Sequence of chain 2.A:
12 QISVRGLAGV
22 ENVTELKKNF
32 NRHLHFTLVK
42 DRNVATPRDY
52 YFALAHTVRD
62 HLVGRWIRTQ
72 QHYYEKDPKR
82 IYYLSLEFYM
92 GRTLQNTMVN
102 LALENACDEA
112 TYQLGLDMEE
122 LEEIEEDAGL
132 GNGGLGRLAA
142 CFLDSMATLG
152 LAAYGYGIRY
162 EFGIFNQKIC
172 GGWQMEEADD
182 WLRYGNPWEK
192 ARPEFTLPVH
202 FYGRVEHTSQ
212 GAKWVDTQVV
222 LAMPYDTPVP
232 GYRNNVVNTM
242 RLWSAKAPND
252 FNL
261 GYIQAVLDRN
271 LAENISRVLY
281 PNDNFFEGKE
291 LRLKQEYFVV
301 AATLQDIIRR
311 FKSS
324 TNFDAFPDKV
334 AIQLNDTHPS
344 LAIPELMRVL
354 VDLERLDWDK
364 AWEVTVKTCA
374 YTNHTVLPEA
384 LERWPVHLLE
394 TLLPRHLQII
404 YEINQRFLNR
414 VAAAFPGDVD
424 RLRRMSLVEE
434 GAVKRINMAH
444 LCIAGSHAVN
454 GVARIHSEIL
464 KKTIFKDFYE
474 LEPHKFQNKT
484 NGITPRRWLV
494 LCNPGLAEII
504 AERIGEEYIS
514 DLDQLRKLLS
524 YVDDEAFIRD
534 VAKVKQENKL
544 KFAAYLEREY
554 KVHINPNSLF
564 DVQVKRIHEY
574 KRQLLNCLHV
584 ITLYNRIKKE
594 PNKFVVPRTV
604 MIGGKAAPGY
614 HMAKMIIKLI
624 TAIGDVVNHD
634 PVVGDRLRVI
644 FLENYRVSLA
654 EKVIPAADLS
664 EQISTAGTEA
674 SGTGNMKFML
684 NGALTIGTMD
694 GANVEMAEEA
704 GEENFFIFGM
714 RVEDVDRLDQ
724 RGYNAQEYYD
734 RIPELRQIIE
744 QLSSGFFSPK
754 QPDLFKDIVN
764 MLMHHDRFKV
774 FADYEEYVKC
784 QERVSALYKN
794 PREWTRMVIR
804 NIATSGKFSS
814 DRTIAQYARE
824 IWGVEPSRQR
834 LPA

Binding-site contacts:
Ligand atom C6 contacts residue GLY135 of chain 2.A at 3.8 Å.
Ligand atom C10 contacts residue ASN284 of chain 2.A at 3.4 Å.
Ligand atom C5 contacts residue LEU136 of chain 2.A at 3.8 Å (hydrophobic).
Ligand atom O4 contacts residue GLY675 of chain 2.A at 2.7 Å (h-bond).
Ligand atom C10 contacts residue ASN282 of chain 2.A at 3.8 Å.
Ligand atom O6 contacts residue LEU139 of chain 2.A at 3.8 Å.
Ligand atom O3 contacts residue GLY675 of chain 2.A at 3.2 Å (h-bond).
Ligand atom O2 contacts residue TYR573 of chain 2.A at 3.0 Å (h-bond).
Ligand atom O6 contacts residue HIS377 of chain 2.A at 2.8 Å (h-bond).
Ligand atom C6 contacts residue HIS377 of chain 2.A at 3.6 Å.
Ligand atom C9 contacts residue LEU136 of chain 2.A at 3.8 Å (hydrophobic).
Ligand atom S1 contacts residue ASN284 of chain 2.A at 3.7 Å.
Ligand atom O3 contacts residue ALA673 of chain 2.A at 3.4 Å (h-bond).
Ligand atom C11 contacts residue HIS341 of chain 2.A at 3.6 Å.
Ligand atom O5 contacts residue LEU136 of chain 2.A at 3.6 Å.
Ligand atom C6 contacts residue LEU139 of chain 2.A at 3.9 Å (hydrophobic).
Ligand atom C5 contacts residue GLY135 of chain 2.A at 3.8 Å.
Ligand atom C6 contacts residue ASN484 of chain 2.A at 3.3 Å.
Ligand atom C8 contacts residue LEU136 of chain 2.A at 3.8 Å (hydrophobic).
Ligand atom O2 contacts residue ASN284 of chain 2.A at 2.6 Å (h-bond).
Ligand atom C9 contacts residue ASN284 of chain 2.A at 3.4 Å.
Ligand atom C2 contacts residue HIS377 of chain 2.A at 3.5 Å.
Ligand atom C2 contacts residue GLU672 of chain 2.A at 3.9 Å.
Ligand atom C3 contacts residue GLU672 of chain 2.A at 3.3 Å.
Ligand atom C2 contacts residue ASN284 of chain 2.A at 3.8 Å.
Ligand atom N1 contacts residue ASN284 of chain 2.A at 3.8 Å.
Ligand atom O2 contacts residue GLU672 of chain 2.A at 3.2 Å (salt-bridge).
Ligand atom O6 contacts residue ASN484 of chain 2.A at 2.7 Å (h-bond).
Ligand atom O6 contacts residue VAL455 of chain 2.A at 3.9 Å.
Ligand atom C7 contacts residue ASN284 of chain 2.A at 3.6 Å.
Ligand atom C4 contacts residue GLY675 of chain 2.A at 3.8 Å.
Ligand atom O4 contacts residue SER674 of chain 2.A at 3.5 Å.
Ligand atom O3 contacts residue GLU672 of chain 2.A at 2.5 Å (salt-bridge).
Ligand atom O3 contacts residue SER674 of chain 2.A at 3.2 Å (h-bond).
Ligand atom O4 contacts residue ASN484 of chain 2.A at 3.4 Å (h-bond).
Ligand atom C8 contacts residue ASN284 of chain 2.A at 3.8 Å.
Ligand atom S1 contacts residue THR378 of chain 2.A at 3.7 Å.
Ligand atom S1 contacts residue HIS377 of chain 2.A at 3.3 Å (h-bond).
Ligand atom N1 contacts residue LEU136 of chain 2.A at 3.5 Å.
Ligand atom C11 contacts residue ASN284 of chain 2.A at 3.8 Å.

A protein and the small-molecule ligand that binds it are described below.
Small molecule (SMILES): Cc1ccc2sc([C@@H]3O[C@H](CO)[C@@H](O)[C@H](O)[C@H]3O)nc2c1